Sequence of chain 1.B:
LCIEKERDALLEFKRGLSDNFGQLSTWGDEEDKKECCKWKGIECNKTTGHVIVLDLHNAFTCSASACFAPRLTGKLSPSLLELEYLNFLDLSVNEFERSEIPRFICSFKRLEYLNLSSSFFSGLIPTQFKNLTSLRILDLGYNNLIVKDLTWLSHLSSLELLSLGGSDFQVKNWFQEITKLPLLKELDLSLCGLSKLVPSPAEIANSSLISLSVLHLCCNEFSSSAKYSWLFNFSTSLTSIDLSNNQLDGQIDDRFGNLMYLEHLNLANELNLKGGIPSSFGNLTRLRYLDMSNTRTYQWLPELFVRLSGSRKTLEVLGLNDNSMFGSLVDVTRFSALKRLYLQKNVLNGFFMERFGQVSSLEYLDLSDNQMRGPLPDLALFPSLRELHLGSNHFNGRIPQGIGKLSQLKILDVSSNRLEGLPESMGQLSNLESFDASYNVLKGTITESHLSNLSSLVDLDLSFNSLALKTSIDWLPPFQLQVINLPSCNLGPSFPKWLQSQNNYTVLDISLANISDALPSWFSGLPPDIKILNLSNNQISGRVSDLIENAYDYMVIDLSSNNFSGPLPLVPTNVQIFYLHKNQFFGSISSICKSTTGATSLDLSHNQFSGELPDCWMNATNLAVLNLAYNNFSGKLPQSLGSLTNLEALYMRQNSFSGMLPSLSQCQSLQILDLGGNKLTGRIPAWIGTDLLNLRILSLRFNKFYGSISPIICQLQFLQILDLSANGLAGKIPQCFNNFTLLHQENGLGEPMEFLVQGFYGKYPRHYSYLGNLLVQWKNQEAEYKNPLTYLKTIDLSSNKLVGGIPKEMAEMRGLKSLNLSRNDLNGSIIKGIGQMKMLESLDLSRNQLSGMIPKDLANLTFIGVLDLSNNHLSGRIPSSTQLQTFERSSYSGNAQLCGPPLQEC

The small molecule below binds the protein below.
Small molecule (SMILES): CC(=O)N[C@@H]1[C@@H](O)[C@H](O)[C@@H](CO)O[C@H]1O

Binding-site contacts:
Ligand atom C4 contacts residue ASN660 of chain 1.B at 4.2 Å.
Ligand atom C3 contacts residue ASN660 of chain 1.B at 3.8 Å.
Ligand atom C1 contacts residue ASN660 of chain 1.B at 1.4 Å.
Ligand atom C7 contacts residue GLN636 of chain 1.B at 4.2 Å.
Ligand atom O7 contacts residue GLN636 of chain 1.B at 4.1 Å.
Ligand atom N2 contacts residue ASN660 of chain 1.B at 2.9 Å (h-bond).
Ligand atom C2 contacts residue ASN660 of chain 1.B at 2.5 Å.
Ligand atom C8 contacts residue GLN636 of chain 1.B at 3.7 Å.
Ligand atom C5 contacts residue ASN660 of chain 1.B at 3.7 Å.
Ligand atom O5 contacts residue ASN660 of chain 1.B at 2.4 Å (h-bond).
Ligand atom C7 contacts residue ASN660 of chain 1.B at 4.0 Å.
Ligand atom C8 contacts residue ASN635 of chain 1.B at 4.5 Å.